Sequence of chain 1.A:
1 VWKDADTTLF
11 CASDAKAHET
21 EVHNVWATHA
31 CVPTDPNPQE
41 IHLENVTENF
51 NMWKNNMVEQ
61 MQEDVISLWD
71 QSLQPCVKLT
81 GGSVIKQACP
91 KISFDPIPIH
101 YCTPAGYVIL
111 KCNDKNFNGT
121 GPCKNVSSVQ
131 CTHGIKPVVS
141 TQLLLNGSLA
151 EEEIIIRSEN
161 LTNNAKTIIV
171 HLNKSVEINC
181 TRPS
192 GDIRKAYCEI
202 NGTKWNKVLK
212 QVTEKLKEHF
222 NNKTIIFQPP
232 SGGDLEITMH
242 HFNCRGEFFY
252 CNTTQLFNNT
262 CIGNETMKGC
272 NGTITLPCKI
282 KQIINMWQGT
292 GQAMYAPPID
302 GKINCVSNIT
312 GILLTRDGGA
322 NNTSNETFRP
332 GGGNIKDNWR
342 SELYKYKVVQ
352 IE

Binding-site contacts:
Ligand atom O5 contacts residue THR204 of chain 1.A at 4.3 Å.
Ligand atom C2 contacts residue ASN202 of chain 1.A at 2.6 Å.
Ligand atom C1 contacts residue THR204 of chain 1.A at 4.4 Å.
Ligand atom C6 contacts residue LYS205 of chain 1.A at 3.5 Å.
Ligand atom C5 contacts residue LYS205 of chain 1.A at 4.0 Å.
Ligand atom C3 contacts residue ASN202 of chain 1.A at 3.8 Å.
Ligand atom C6 contacts residue THR204 of chain 1.A at 3.9 Å.
Ligand atom C7 contacts residue ASN202 of chain 1.A at 3.7 Å.
Ligand atom O6 contacts residue LYS205 of chain 1.A at 3.3 Å.
Ligand atom C5 contacts residue THR204 of chain 1.A at 3.6 Å.
Ligand atom O4 contacts residue THR204 of chain 1.A at 4.1 Å.
Ligand atom O5 contacts residue ASN202 of chain 1.A at 2.4 Å (h-bond).
Ligand atom C1 contacts residue ASN202 of chain 1.A at 1.4 Å.
Ligand atom C4 contacts residue THR204 of chain 1.A at 4.5 Å.
Ligand atom C3 contacts residue THR204 of chain 1.A at 4.4 Å.
Ligand atom C1 contacts residue LYS205 of chain 1.A at 4.4 Å.
Ligand atom N2 contacts residue ASN202 of chain 1.A at 3.0 Å (h-bond).
Ligand atom O5 contacts residue LYS205 of chain 1.A at 3.3 Å.
Ligand atom C5 contacts residue ASN202 of chain 1.A at 3.6 Å.
Ligand atom C4 contacts residue ASN202 of chain 1.A at 4.3 Å.
Ligand atom O7 contacts residue ASN202 of chain 1.A at 3.9 Å.

The small molecule below binds the protein below.
Small molecule (SMILES): CC(=O)N[C@@H]1[C@@H](O)[C@H](O)[C@@H](CO)O[C@H]1O